Sequence of chain 16.A:
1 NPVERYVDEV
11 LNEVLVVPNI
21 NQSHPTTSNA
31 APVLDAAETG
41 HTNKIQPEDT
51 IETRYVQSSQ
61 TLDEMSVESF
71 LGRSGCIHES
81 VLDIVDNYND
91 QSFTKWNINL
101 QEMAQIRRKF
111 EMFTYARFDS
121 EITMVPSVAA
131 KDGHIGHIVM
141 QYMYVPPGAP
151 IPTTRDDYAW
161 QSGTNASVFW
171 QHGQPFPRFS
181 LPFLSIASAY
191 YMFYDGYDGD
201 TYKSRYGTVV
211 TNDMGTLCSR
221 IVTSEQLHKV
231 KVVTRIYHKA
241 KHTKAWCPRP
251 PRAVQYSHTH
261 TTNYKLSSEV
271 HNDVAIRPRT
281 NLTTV

Binding-site contacts:
Ligand atom C3 contacts residue LEU100 of chain 16.A at 3.8 Å (hydrophobic).
Ligand atom C5B contacts residue LEU181 of chain 16.A at 3.6 Å (hydrophobic).
Ligand atom C1C contacts residue MET214 of chain 16.A at 3.2 Å (hydrophobic).
Ligand atom C2B contacts residue ILE122 of chain 16.A at 4.0 Å (hydrophobic).
Ligand atom CM6 contacts residue LEU184 of chain 16.A at 3.7 Å (hydrophobic).
Ligand atom C2A contacts residue LEU217 of chain 16.A at 4.0 Å (hydrophobic).
Ligand atom CM6 contacts residue LEU181 of chain 16.A at 3.8 Å (hydrophobic).
Ligand atom CM3 contacts residue TYR190 of chain 16.A at 3.6 Å (hydrophobic).
Ligand atom CM2 contacts residue ILE77 of chain 16.A at 3.8 Å (hydrophobic).
Ligand atom CM4 contacts residue TYR144 of chain 16.A at 3.8 Å (hydrophobic).
Ligand atom N2 contacts residue MET214 of chain 16.A at 3.8 Å.
Ligand atom C4 contacts residue LEU100 of chain 16.A at 3.9 Å (hydrophobic).
Ligand atom C6B contacts residue ILE98 of chain 16.A at 3.8 Å (hydrophobic).
Ligand atom N2 contacts residue LEU100 of chain 16.A at 3.8 Å.
Ligand atom C1B contacts residue ILE98 of chain 16.A at 3.7 Å (hydrophobic).
Ligand atom N5A contacts residue LEU217 of chain 16.A at 3.6 Å.
Ligand atom C5B contacts residue TYR144 of chain 16.A at 3.8 Å (hydrophobic).
Ligand atom CM4 contacts residue TYR142 of chain 16.A at 3.7 Å (hydrophobic).
Ligand atom CM4 contacts residue ALA166 of chain 16.A at 3.1 Å (hydrophobic).
Ligand atom CM6 contacts residue TYR144 of chain 16.A at 3.7 Å (hydrophobic).
Ligand atom N5A contacts residue MET124 of chain 16.A at 3.9 Å.
Ligand atom N4A contacts residue TYR144 of chain 16.A at 3.7 Å.
Ligand atom O1B contacts residue ILE98 of chain 16.A at 3.2 Å.
Ligand atom C1B contacts residue LEU181 of chain 16.A at 4.0 Å (hydrophobic).
Ligand atom C4 contacts residue MET214 of chain 16.A at 3.7 Å (hydrophobic).
Ligand atom N1A contacts residue MET124 of chain 16.A at 3.6 Å.
Ligand atom CM2 contacts residue ILE122 of chain 16.A at 3.8 Å (hydrophobic).
Ligand atom O1 contacts residue MET214 of chain 16.A at 3.2 Å.
Ligand atom N3A contacts residue TYR144 of chain 16.A at 3.2 Å.
Ligand atom O1 contacts residue LEU100 of chain 16.A at 3.7 Å.
Ligand atom C5 contacts residue MET214 of chain 16.A at 3.4 Å (hydrophobic).
Ligand atom C6B contacts residue LEU181 of chain 16.A at 3.5 Å (hydrophobic).
Ligand atom C2A contacts residue PHE179 of chain 16.A at 3.5 Å (hydrophobic).
Ligand atom N3A contacts residue PHE179 of chain 16.A at 3.7 Å.
Ligand atom N4A contacts residue PHE179 of chain 16.A at 3.5 Å.
Ligand atom CM4 contacts residue VAL168 of chain 16.A at 3.9 Å (hydrophobic).
Ligand atom N1A contacts residue PHE179 of chain 16.A at 3.3 Å.
Ligand atom N5A contacts residue PHE179 of chain 16.A at 3.3 Å.
Ligand atom N1A contacts residue LEU217 of chain 16.A at 3.3 Å.
Ligand atom C4 contacts residue TYR190 of chain 16.A at 3.7 Å (hydrophobic).

A protein and the small-molecule ligand that binds it are described below.
Small molecule (SMILES): Cc1cc(CCCOc2c(C)cc(-c3nnn(C)n3)cc2C)on1